Sequence of chain 1.C:
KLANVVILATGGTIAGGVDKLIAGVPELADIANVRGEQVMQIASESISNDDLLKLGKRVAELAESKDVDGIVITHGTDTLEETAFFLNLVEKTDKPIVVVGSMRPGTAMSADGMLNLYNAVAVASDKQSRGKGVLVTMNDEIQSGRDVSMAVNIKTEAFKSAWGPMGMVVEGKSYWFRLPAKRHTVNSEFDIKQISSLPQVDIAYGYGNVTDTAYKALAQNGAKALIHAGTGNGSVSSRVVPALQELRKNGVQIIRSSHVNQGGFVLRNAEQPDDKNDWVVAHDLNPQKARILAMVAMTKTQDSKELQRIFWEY

Binding-site contacts:
Ligand atom OE2 contacts residue THR100 of chain 1.C at 3.0 Å (h-bond).
Ligand atom OE2 contacts residue THR20 of chain 1.C at 3.1 Å (h-bond).
Ligand atom OXT contacts residue SER67 of chain 1.C at 2.5 Å (h-bond).
Ligand atom OE2 contacts residue SER125 of chain 1.C at 3.5 Å (h-bond).
Ligand atom O contacts residue SER67 of chain 1.C at 3.1 Å (h-bond).
Ligand atom C contacts residue THR100 of chain 1.C at 4.1 Å.
Ligand atom OXT contacts residue THR100 of chain 1.C at 3.4 Å (h-bond).
Ligand atom CG contacts residue THR100 of chain 1.C at 3.0 Å.
Ligand atom C contacts residue ASP101 of chain 1.C at 4.0 Å.
Ligand atom OXT contacts residue GLU68 of chain 1.C at 3.7 Å.
Ligand atom OE1 contacts residue THR100 of chain 1.C at 3.0 Å (h-bond).
Ligand atom OE1 contacts residue MET126 of chain 1.C at 4.0 Å.
Ligand atom CB contacts residue GLU294 of chain 1.D at 3.6 Å.
Ligand atom OE2 contacts residue GLY99 of chain 1.C at 3.4 Å.
Ligand atom OE1 contacts residue SER125 of chain 1.C at 2.7 Å (h-bond).
Ligand atom CD contacts residue THR20 of chain 1.C at 2.9 Å.
Ligand atom OE2 contacts residue GLY19 of chain 1.C at 4.0 Å.
Ligand atom C contacts residue GLY99 of chain 1.C at 3.7 Å.
Ligand atom OE1 contacts residue THR20 of chain 1.C at 3.0 Å (h-bond).
Ligand atom CA contacts residue GLU294 of chain 1.D at 3.4 Å.
Ligand atom O contacts residue GLY99 of chain 1.C at 3.4 Å.
Ligand atom O contacts residue GLU68 of chain 1.C at 3.7 Å.
Ligand atom CA contacts residue GLU68 of chain 1.C at 3.2 Å.
Ligand atom C contacts residue SER67 of chain 1.C at 3.5 Å.
Ligand atom OXT contacts residue GLY99 of chain 1.C at 3.3 Å.
Ligand atom O contacts residue ALA66 of chain 1.C at 3.7 Å.
Ligand atom CB contacts residue ASP101 of chain 1.C at 4.2 Å.
Ligand atom N contacts residue GLU68 of chain 1.C at 2.6 Å (salt-bridge).
Ligand atom CG contacts residue THR20 of chain 1.C at 3.4 Å.
Ligand atom N contacts residue GLU294 of chain 1.D at 3.2 Å (salt-bridge).
Ligand atom CB contacts residue THR20 of chain 1.C at 3.2 Å.
Ligand atom O contacts residue GLY19 of chain 1.C at 3.5 Å.
Ligand atom CA contacts residue ASP101 of chain 1.C at 3.5 Å.
Ligand atom OXT contacts residue ASP101 of chain 1.C at 3.1 Å (salt-bridge).
Ligand atom C contacts residue GLU68 of chain 1.C at 3.3 Å.
Ligand atom CD contacts residue SER125 of chain 1.C at 3.5 Å.
Ligand atom CD contacts residue THR100 of chain 1.C at 2.9 Å.
Ligand atom N contacts residue ALA66 of chain 1.C at 4.2 Å.
Ligand atom CG contacts residue GLU294 of chain 1.D at 4.1 Å.
Ligand atom CG contacts residue ASP101 of chain 1.C at 3.6 Å.

Sequence of chain 1.D:
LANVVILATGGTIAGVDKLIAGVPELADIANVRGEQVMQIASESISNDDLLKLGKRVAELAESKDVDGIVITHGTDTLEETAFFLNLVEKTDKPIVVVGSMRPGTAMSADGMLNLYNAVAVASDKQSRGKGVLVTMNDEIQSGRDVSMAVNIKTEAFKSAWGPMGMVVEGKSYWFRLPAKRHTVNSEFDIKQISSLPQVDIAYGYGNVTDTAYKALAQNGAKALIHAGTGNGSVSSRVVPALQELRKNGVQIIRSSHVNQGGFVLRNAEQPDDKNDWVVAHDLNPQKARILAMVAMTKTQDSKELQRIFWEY

A protein and the small-molecule ligand that binds it are described below.
Small molecule (SMILES): N[C@H](CCC(=O)O)C(=O)O